Sequence of chain 1.A:
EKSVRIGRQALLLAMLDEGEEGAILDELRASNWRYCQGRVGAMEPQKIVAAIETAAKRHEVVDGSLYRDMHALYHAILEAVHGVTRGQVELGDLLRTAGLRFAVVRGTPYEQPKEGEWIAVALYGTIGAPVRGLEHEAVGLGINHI

This small molecule binds to this protein.
Small molecule (SMILES): N[C@@H](Cc1c[nH]c[nH+]1)C(=O)O

Sequence of chain 3.A:
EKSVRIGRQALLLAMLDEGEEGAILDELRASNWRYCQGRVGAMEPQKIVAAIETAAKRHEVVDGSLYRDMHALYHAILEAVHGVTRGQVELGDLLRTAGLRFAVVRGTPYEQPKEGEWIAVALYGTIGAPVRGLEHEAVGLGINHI

Binding-site contacts:
Ligand atom N contacts residue MG1 of chain 3.C at 2.5 Å.
Ligand atom O contacts residue ARG89 of chain 1.A at 3.2 Å (salt-bridge).
Ligand atom CA contacts residue HIS139 of chain 1.A at 4.0 Å.
Ligand atom CG contacts residue TYR77 of chain 3.A at 3.8 Å (hydrophobic).
Ligand atom O contacts residue HIS139 of chain 1.A at 2.9 Å (h-bond).
Ligand atom CG contacts residue GLY131 of chain 1.A at 3.7 Å.
Ligand atom CD2 contacts residue TYR77 of chain 3.A at 3.5 Å (hydrophobic).
Ligand atom N contacts residue HIS78 of chain 3.A at 3.2 Å (h-bond).
Ligand atom CD2 contacts residue GLY131 of chain 1.A at 3.7 Å.
Ligand atom C contacts residue HIS78 of chain 3.A at 3.8 Å.
Ligand atom C contacts residue MG1 of chain 3.C at 3.0 Å.
Ligand atom OXT contacts residue ARG99 of chain 1.A at 3.0 Å (salt-bridge).
Ligand atom CD2 contacts residue ARG99 of chain 1.A at 3.7 Å.
Ligand atom OXT contacts residue ARG89 of chain 1.A at 3.2 Å (salt-bridge).
Ligand atom CE1 contacts residue ALA132 of chain 1.A at 3.6 Å (hydrophobic).
Ligand atom ND1 contacts residue ALA132 of chain 1.A at 3.8 Å.
Ligand atom CA contacts residue MG1 of chain 3.C at 3.3 Å.
Ligand atom N contacts residue TYR70 of chain 3.A at 3.2 Å (h-bond).
Ligand atom CB contacts residue TYR70 of chain 3.A at 3.9 Å (hydrophobic).
Ligand atom NE2 contacts residue ALA132 of chain 1.A at 3.6 Å.
Ligand atom C contacts residue HIS139 of chain 1.A at 3.6 Å.
Ligand atom CB contacts residue TYR77 of chain 3.A at 3.9 Å (hydrophobic).
Ligand atom O contacts residue HIS78 of chain 3.A at 3.3 Å (h-bond).
Ligand atom CG contacts residue TYR70 of chain 3.A at 3.7 Å (hydrophobic).
Ligand atom CA contacts residue HIS78 of chain 3.A at 3.6 Å.
Ligand atom CA contacts residue TYR77 of chain 3.A at 3.6 Å (hydrophobic).
Ligand atom ND1 contacts residue TYR70 of chain 3.A at 2.8 Å (h-bond).
Ligand atom CG contacts residue ALA132 of chain 1.A at 3.9 Å (hydrophobic).
Ligand atom C contacts residue ARG99 of chain 1.A at 4.0 Å.
Ligand atom N contacts residue HIS74 of chain 3.A at 3.2 Å.
Ligand atom CE1 contacts residue TYR70 of chain 3.A at 3.6 Å (hydrophobic).
Ligand atom CB contacts residue GLY131 of chain 1.A at 3.8 Å.
Ligand atom NE2 contacts residue TYR77 of chain 3.A at 3.5 Å.
Ligand atom ND1 contacts residue GLY131 of chain 1.A at 3.8 Å.
Ligand atom N contacts residue HIS139 of chain 1.A at 3.2 Å (h-bond).
Ligand atom CD2 contacts residue ALA132 of chain 1.A at 3.8 Å (hydrophobic).
Ligand atom OXT contacts residue ILE130 of chain 1.A at 3.6 Å.
Ligand atom CD2 contacts residue LEU98 of chain 1.A at 3.9 Å (hydrophobic).
Ligand atom O contacts residue MG1 of chain 3.C at 2.1 Å.
Ligand atom C contacts residue ARG89 of chain 1.A at 3.9 Å.